Binding-site contacts:
Ligand atom C8 contacts residue LYS129 of chain 1.C at 3.9 Å.
Ligand atom O5 contacts residue ASN128 of chain 1.C at 2.4 Å (h-bond).
Ligand atom C2 contacts residue ASN128 of chain 1.C at 2.4 Å.
Ligand atom O7 contacts residue ASN128 of chain 1.C at 3.5 Å (h-bond).
Ligand atom C5 contacts residue ASN128 of chain 1.C at 3.6 Å.
Ligand atom C7 contacts residue ASN128 of chain 1.C at 3.3 Å.
Ligand atom C1 contacts residue ASN128 of chain 1.C at 1.4 Å.
Ligand atom C3 contacts residue ASN128 of chain 1.C at 3.6 Å.
Ligand atom N2 contacts residue ASN128 of chain 1.C at 2.7 Å (h-bond).
Ligand atom O5 contacts residue GLU150 of chain 1.C at 4.5 Å.
Ligand atom C8 contacts residue ASN128 of chain 1.C at 3.4 Å.
Ligand atom C4 contacts residue ASN128 of chain 1.C at 4.2 Å.

Sequence of chain 1.C:
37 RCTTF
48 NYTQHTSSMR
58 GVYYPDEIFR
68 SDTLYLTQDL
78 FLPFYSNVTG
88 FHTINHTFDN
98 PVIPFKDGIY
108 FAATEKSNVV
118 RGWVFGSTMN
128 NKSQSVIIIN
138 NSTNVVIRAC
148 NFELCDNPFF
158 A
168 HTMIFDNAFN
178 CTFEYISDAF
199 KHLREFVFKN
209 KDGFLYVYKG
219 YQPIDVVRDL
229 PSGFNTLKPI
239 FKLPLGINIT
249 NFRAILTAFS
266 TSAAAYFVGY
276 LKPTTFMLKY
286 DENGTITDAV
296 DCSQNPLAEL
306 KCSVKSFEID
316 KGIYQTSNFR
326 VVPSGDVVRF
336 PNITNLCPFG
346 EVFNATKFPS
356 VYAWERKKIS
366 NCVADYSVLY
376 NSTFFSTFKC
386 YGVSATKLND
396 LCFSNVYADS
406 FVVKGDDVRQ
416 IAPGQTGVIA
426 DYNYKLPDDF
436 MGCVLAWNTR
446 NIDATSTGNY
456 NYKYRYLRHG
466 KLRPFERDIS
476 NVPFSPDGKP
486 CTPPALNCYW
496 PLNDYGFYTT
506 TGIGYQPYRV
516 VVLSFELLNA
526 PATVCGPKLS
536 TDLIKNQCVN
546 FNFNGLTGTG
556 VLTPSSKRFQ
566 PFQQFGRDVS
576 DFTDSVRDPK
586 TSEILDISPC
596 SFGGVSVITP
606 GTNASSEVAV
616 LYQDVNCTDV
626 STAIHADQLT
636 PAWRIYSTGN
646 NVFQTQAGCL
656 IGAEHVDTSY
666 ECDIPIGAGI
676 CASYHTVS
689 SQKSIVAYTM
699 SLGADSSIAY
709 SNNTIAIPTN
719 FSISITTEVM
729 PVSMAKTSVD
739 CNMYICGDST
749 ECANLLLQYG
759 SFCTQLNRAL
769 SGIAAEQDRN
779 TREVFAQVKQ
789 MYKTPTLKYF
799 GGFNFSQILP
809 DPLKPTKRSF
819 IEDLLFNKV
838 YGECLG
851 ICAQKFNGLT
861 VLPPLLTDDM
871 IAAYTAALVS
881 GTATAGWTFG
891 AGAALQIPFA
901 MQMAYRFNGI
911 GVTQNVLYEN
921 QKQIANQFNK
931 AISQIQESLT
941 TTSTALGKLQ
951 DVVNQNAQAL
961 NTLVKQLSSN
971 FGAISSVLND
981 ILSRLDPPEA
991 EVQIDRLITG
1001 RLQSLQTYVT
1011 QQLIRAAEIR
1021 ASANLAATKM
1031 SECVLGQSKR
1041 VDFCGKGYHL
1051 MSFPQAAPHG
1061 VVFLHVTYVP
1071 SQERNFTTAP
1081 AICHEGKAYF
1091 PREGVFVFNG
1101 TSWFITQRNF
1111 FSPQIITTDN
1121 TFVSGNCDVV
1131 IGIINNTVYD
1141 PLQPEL

A small-molecule ligand and the protein it binds are described below.
Small molecule (SMILES): CC(=O)N[C@H]1[C@H](O[C@H]2[C@H](O)[C@@H](NC(C)=O)CO[C@@H]2CO)O[C@H](CO)[C@@H](O[C@@H]2O[C@H](CO)[C@@H](O)[C@H](O)[C@@H]2O)[C@@H]1O